Sequence of chain 1.C:
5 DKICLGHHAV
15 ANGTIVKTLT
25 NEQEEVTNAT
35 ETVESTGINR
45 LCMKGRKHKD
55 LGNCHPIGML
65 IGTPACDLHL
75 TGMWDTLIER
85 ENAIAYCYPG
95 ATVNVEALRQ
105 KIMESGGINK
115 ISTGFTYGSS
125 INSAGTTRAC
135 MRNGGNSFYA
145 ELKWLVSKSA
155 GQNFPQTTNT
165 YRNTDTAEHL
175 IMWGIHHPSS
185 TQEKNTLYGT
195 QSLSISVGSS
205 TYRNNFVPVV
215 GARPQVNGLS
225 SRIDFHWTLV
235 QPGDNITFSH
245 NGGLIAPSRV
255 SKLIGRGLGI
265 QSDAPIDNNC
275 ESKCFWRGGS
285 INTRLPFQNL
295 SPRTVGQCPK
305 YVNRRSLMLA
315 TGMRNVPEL

Sequence of chain 1.A:
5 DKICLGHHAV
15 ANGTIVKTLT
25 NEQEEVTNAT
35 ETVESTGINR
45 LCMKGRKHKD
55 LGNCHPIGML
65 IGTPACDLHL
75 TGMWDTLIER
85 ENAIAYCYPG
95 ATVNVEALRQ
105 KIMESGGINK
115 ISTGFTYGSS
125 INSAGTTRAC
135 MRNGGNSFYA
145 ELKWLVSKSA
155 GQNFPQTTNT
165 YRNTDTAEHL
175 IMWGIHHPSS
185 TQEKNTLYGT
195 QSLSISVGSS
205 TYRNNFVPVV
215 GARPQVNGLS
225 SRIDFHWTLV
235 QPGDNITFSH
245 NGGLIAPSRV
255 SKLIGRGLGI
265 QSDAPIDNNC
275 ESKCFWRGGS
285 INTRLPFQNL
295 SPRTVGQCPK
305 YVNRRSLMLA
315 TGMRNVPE

Binding-site contacts:
Ligand atom N2 contacts residue ASN239 of chain 1.C at 2.8 Å (h-bond).
Ligand atom O5 contacts residue ARG166 of chain 1.C at 3.4 Å (salt-bridge).
Ligand atom O7 contacts residue PRO218 of chain 1.A at 3.7 Å.
Ligand atom O7 contacts residue ASN239 of chain 1.C at 3.9 Å.
Ligand atom O3 contacts residue NAG1 of chain 1.I at 3.1 Å (h-bond).
Ligand atom C7 contacts residue GLN219 of chain 1.A at 4.2 Å.
Ligand atom O6 contacts residue ARG166 of chain 1.C at 3.7 Å.
Ligand atom C8 contacts residue SER204 of chain 1.C at 3.8 Å.
Ligand atom C5 contacts residue NAG1 of chain 1.I at 3.6 Å.
Ligand atom C5 contacts residue ARG166 of chain 1.C at 4.0 Å.
Ligand atom C4 contacts residue NAG1 of chain 1.I at 2.4 Å.
Ligand atom O6 contacts residue NAG1 of chain 1.I at 3.6 Å.
Ligand atom O5 contacts residue ASN239 of chain 1.C at 2.1 Å (h-bond).
Ligand atom C5 contacts residue ASN239 of chain 1.C at 3.5 Å.
Ligand atom C4 contacts residue ASN239 of chain 1.C at 4.0 Å.
Ligand atom C8 contacts residue PRO218 of chain 1.A at 3.9 Å (hydrophobic).
Ligand atom C6 contacts residue ARG166 of chain 1.C at 3.4 Å.
Ligand atom C3 contacts residue ASN239 of chain 1.C at 3.6 Å.
Ligand atom N2 contacts residue GLY237 of chain 1.C at 4.4 Å.
Ligand atom O4 contacts residue NAG1 of chain 1.I at 1.6 Å.
Ligand atom C1 contacts residue ASN239 of chain 1.C at 1.4 Å.
Ligand atom C1 contacts residue ARG166 of chain 1.C at 4.4 Å.
Ligand atom C8 contacts residue ASN239 of chain 1.C at 4.5 Å.
Ligand atom C6 contacts residue ASN239 of chain 1.C at 4.5 Å.
Ligand atom C7 contacts residue PRO218 of chain 1.A at 4.0 Å (hydrophobic).
Ligand atom C8 contacts residue GLN219 of chain 1.A at 3.8 Å.
Ligand atom C3 contacts residue NAG1 of chain 1.I at 3.3 Å.
Ligand atom C2 contacts residue ASN239 of chain 1.C at 2.2 Å.
Ligand atom O7 contacts residue GLN219 of chain 1.A at 3.6 Å (h-bond).
Ligand atom C7 contacts residue ASN239 of chain 1.C at 3.5 Å.
Ligand atom C6 contacts residue NAG1 of chain 1.I at 3.8 Å.

A small-molecule ligand and the protein it binds are described below.
Small molecule (SMILES): CC(=O)N[C@@H]1[C@@H](O)[C@H](O)[C@@H](CO)O[C@H]1O